Sequence of chain 1.A:
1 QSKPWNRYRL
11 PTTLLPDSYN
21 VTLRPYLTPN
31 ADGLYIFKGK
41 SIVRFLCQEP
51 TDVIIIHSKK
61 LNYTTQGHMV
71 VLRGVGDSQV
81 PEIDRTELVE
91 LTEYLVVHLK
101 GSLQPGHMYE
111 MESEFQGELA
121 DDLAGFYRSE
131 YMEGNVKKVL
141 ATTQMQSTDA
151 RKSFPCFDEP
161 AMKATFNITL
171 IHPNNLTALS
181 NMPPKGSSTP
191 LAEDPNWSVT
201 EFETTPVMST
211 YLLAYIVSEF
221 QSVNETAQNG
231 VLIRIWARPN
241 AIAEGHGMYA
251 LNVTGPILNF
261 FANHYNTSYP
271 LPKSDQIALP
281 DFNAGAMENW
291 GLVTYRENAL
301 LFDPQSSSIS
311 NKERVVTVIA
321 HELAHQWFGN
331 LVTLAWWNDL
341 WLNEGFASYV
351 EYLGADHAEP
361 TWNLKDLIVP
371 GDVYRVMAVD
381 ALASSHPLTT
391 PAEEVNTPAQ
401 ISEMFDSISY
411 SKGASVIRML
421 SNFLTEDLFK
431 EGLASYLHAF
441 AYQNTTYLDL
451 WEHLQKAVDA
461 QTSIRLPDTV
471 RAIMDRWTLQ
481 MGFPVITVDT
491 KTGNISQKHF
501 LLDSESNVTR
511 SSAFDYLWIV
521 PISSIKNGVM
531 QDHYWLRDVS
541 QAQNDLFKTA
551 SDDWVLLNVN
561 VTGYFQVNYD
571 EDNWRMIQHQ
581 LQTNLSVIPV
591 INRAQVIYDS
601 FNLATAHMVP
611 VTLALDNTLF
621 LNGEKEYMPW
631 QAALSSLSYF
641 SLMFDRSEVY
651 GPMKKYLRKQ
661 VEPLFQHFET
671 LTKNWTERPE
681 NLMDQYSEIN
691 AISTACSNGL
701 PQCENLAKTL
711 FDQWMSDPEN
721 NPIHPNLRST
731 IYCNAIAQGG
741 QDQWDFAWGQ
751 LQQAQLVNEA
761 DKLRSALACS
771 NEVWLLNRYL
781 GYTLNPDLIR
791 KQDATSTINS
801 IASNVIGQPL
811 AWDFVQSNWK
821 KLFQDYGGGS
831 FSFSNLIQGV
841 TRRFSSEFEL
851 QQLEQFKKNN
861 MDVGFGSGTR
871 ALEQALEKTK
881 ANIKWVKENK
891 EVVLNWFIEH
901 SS

Binding-site contacts:
Ligand atom N contacts residue GLU288 of chain 1.A at 2.8 Å (salt-bridge).
Ligand atom CA contacts residue MET287 of chain 1.A at 4.0 Å (hydrophobic).
Ligand atom CD2 contacts residue GLN144 of chain 1.A at 3.4 Å.
Ligand atom OXT contacts residue TYR410 of chain 1.A at 2.4 Å (h-bond).
Ligand atom C contacts residue ZN1 of chain 1.Y at 3.9 Å.
Ligand atom C contacts residue TYR410 of chain 1.A at 3.5 Å (hydrophobic).
Ligand atom CB contacts residue ALA286 of chain 1.A at 3.8 Å (hydrophobic).
Ligand atom CB contacts residue TYR410 of chain 1.A at 3.8 Å (hydrophobic).
Ligand atom CB contacts residue GLN146 of chain 1.A at 4.2 Å.
Ligand atom CG contacts residue MET287 of chain 1.A at 3.9 Å (hydrophobic).
Ligand atom CB contacts residue MET287 of chain 1.A at 4.4 Å (hydrophobic).
Ligand atom N contacts residue MET287 of chain 1.A at 3.8 Å.
Ligand atom N contacts residue ALA286 of chain 1.A at 4.2 Å.
Ligand atom CG contacts residue ALA284 of chain 1.A at 4.4 Å (hydrophobic).
Ligand atom N contacts residue TYR410 of chain 1.A at 4.2 Å.
Ligand atom OXT contacts residue ZN1 of chain 1.Y at 3.5 Å.
Ligand atom CD1 contacts residue GLN146 of chain 1.A at 3.8 Å.
Ligand atom O contacts residue ZN1 of chain 1.Y at 4.4 Å.
Ligand atom N contacts residue GLU344 of chain 1.A at 2.9 Å (salt-bridge).
Ligand atom CG contacts residue ALA286 of chain 1.A at 4.0 Å (hydrophobic).
Ligand atom CA contacts residue GLU288 of chain 1.A at 3.7 Å.
Ligand atom CA contacts residue GLN146 of chain 1.A at 4.3 Å.
Ligand atom O contacts residue GLU322 of chain 1.A at 3.5 Å (salt-bridge).
Ligand atom CD2 contacts residue ALA286 of chain 1.A at 3.0 Å (hydrophobic).
Ligand atom N contacts residue ZN1 of chain 1.Y at 3.9 Å.
Ligand atom CA contacts residue ALA286 of chain 1.A at 3.1 Å (hydrophobic).
Ligand atom CD1 contacts residue GLN144 of chain 1.A at 3.9 Å.
Ligand atom CA contacts residue GLU344 of chain 1.A at 4.0 Å.
Ligand atom CG contacts residue GLN144 of chain 1.A at 3.6 Å.
Ligand atom C contacts residue ALA286 of chain 1.A at 3.3 Å (hydrophobic).
Ligand atom CG contacts residue GLN146 of chain 1.A at 3.5 Å.
Ligand atom CD2 contacts residue ALA284 of chain 1.A at 3.4 Å (hydrophobic).
Ligand atom C contacts residue GLU322 of chain 1.A at 4.3 Å.
Ligand atom CD2 contacts residue MET287 of chain 1.A at 3.8 Å (hydrophobic).
Ligand atom N contacts residue GLN146 of chain 1.A at 3.3 Å (h-bond).
Ligand atom C contacts residue GLU344 of chain 1.A at 4.2 Å.
Ligand atom OXT contacts residue GLU344 of chain 1.A at 3.5 Å (salt-bridge).
Ligand atom O contacts residue ALA286 of chain 1.A at 2.8 Å (h-bond).
Ligand atom OXT contacts residue HIS321 of chain 1.A at 4.3 Å.
Ligand atom CA contacts residue TYR410 of chain 1.A at 4.0 Å (hydrophobic).

A small-molecule ligand and the protein it binds are described below.
Small molecule (SMILES): CC(C)C[C@H](N)C(=O)O